Sequence of chain 1.E:
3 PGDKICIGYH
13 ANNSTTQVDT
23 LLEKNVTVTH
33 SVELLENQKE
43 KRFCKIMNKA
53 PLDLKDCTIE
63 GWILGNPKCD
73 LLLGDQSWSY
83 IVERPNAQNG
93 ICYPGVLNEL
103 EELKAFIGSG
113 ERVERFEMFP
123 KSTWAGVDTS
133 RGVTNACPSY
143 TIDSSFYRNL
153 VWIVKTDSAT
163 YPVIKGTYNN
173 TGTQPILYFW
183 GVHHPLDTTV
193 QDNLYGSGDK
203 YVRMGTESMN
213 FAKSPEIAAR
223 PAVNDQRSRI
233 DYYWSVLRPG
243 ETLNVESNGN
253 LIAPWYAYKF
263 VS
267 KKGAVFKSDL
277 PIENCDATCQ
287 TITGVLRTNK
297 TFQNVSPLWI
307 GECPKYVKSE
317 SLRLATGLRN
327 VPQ

Binding-site contacts:
Ligand atom C6 contacts residue ASN15 of chain 1.E at 4.4 Å.
Ligand atom C7 contacts residue ASN15 of chain 1.E at 4.0 Å.
Ligand atom C1 contacts residue ASN15 of chain 1.E at 1.4 Å.
Ligand atom C2 contacts residue ASN15 of chain 1.E at 2.6 Å.
Ligand atom O5 contacts residue ASN15 of chain 1.E at 2.1 Å (h-bond).
Ligand atom C3 contacts residue ASN15 of chain 1.E at 3.9 Å.
Ligand atom N2 contacts residue ASN15 of chain 1.E at 3.2 Å (h-bond).
Ligand atom C5 contacts residue ASN15 of chain 1.E at 3.5 Å.
Ligand atom C4 contacts residue ASN15 of chain 1.E at 4.1 Å.
Ligand atom O6 contacts residue ASN15 of chain 1.E at 4.2 Å.
Ligand atom C8 contacts residue ASN15 of chain 1.E at 3.9 Å.

A protein and the small-molecule ligand that binds it are described below.
Small molecule (SMILES): CC(=O)N[C@@H]1[C@@H](O)[C@H](O)[C@@H](CO)O[C@H]1O